Binding-site contacts:
Ligand atom C03 contacts residue PRO1 of chain 1.R at 3.1 Å (hydrophobic).
Ligand atom C01 contacts residue PRO1 of chain 1.R at 1.3 Å (hydrophobic).
Ligand atom O08 contacts residue PRO1 of chain 1.R at 3.8 Å.
Ligand atom O08 contacts residue LEU8 of chain 1.Q at 4.0 Å.
Ligand atom C01 contacts residue ILE2 of chain 1.R at 3.9 Å (hydrophobic).
Ligand atom O06 contacts residue PRO1 of chain 1.R at 3.6 Å (h-bond).
Ligand atom C01 contacts residue PHE50 of chain 1.Q at 4.5 Å (hydrophobic).
Ligand atom C04 contacts residue PRO1 of chain 1.R at 3.5 Å (hydrophobic).
Ligand atom C05 contacts residue ARG11 of chain 1.Q at 3.3 Å.
Ligand atom O06 contacts residue ILE7 of chain 1.Q at 3.6 Å.
Ligand atom O07 contacts residue LEU8 of chain 1.Q at 3.6 Å.
Ligand atom C01 contacts residue SER37 of chain 1.R at 4.3 Å.
Ligand atom C03 contacts residue PHE50 of chain 1.Q at 3.5 Å (hydrophobic).
Ligand atom C03 contacts residue LEU8 of chain 1.Q at 4.0 Å (hydrophobic).
Ligand atom O07 contacts residue ARG11 of chain 1.Q at 2.5 Å (salt-bridge).
Ligand atom O06 contacts residue LEU8 of chain 1.Q at 2.9 Å (h-bond).
Ligand atom O06 contacts residue ARG11 of chain 1.Q at 3.2 Å (salt-bridge).
Ligand atom C02 contacts residue PHE50 of chain 1.Q at 3.7 Å (hydrophobic).
Ligand atom C05 contacts residue PRO1 of chain 1.R at 3.8 Å (hydrophobic).
Ligand atom C05 contacts residue LEU8 of chain 1.Q at 3.5 Å (hydrophobic).
Ligand atom C04 contacts residue LEU8 of chain 1.Q at 3.6 Å (hydrophobic).
Ligand atom C02 contacts residue PRO1 of chain 1.R at 2.5 Å (hydrophobic).

The small molecule below binds the protein below.
Small molecule (SMILES): O=C(O)C(=O)C=CCO

Sequence of chain 1.Q:
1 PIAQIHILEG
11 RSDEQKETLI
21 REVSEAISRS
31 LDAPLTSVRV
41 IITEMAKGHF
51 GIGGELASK

Sequence of chain 1.R:
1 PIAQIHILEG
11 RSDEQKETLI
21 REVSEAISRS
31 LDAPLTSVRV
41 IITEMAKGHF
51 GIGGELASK